Binding-site contacts:
Ligand atom O5 contacts residue ASN475 of chain 1.A at 2.4 Å (h-bond).
Ligand atom C1 contacts residue ASN475 of chain 1.A at 1.4 Å.
Ligand atom O7 contacts residue ASN475 of chain 1.A at 4.3 Å.
Ligand atom N2 contacts residue ASN475 of chain 1.A at 2.9 Å (h-bond).
Ligand atom C8 contacts residue ALA468 of chain 1.A at 4.2 Å (hydrophobic).
Ligand atom C2 contacts residue ASN475 of chain 1.A at 2.5 Å.
Ligand atom C3 contacts residue ASN475 of chain 1.A at 3.8 Å.
Ligand atom C5 contacts residue ASN475 of chain 1.A at 3.7 Å.
Ligand atom C8 contacts residue ASN471 of chain 1.A at 3.5 Å.
Ligand atom C7 contacts residue ASN475 of chain 1.A at 3.9 Å.
Ligand atom C4 contacts residue ASN475 of chain 1.A at 4.2 Å.
Ligand atom O6 contacts residue ARG482 of chain 1.A at 4.5 Å.
Ligand atom C8 contacts residue ALA472 of chain 1.A at 4.4 Å (hydrophobic).

Sequence of chain 1.A:
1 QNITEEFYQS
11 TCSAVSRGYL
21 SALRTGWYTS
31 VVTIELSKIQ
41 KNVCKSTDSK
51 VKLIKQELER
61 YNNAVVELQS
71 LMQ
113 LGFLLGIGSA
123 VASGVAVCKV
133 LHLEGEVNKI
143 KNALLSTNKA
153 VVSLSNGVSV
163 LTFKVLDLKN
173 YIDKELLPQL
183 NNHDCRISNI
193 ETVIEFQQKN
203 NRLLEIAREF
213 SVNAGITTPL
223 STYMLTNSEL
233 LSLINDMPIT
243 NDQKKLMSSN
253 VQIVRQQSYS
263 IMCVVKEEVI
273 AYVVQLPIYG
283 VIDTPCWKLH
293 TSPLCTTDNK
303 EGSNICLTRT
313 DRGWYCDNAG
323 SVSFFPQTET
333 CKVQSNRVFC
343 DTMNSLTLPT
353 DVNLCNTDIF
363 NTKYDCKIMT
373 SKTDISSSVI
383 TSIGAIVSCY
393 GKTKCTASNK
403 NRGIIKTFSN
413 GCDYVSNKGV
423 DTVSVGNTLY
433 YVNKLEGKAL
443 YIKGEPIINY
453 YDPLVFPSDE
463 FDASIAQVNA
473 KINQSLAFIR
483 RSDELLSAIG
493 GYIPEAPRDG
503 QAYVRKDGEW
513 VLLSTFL

A small-molecule ligand and the protein it binds are described below.
Small molecule (SMILES): CC(=O)N[C@@H]1[C@@H](O)[C@H](O)[C@@H](CO)O[C@H]1O